Binding-site contacts:
Ligand atom C8 contacts residue GLY1131 of chain 1.B at 3.4 Å.
Ligand atom C7 contacts residue ASN709 of chain 1.B at 2.9 Å.
Ligand atom N2 contacts residue ASN709 of chain 1.B at 2.9 Å (h-bond).
Ligand atom O7 contacts residue ASN709 of chain 1.B at 2.4 Å (h-bond).
Ligand atom C8 contacts residue ASN709 of chain 1.B at 4.2 Å.
Ligand atom C2 contacts residue ASN709 of chain 1.B at 2.5 Å.
Ligand atom C1 contacts residue ASN709 of chain 1.B at 1.4 Å.
Ligand atom C4 contacts residue ASN709 of chain 1.B at 4.2 Å.
Ligand atom O6 contacts residue ASP796 of chain 1.A at 3.2 Å (salt-bridge).
Ligand atom C3 contacts residue ASN709 of chain 1.B at 3.8 Å.
Ligand atom O5 contacts residue ASN709 of chain 1.B at 2.3 Å (h-bond).
Ligand atom C6 contacts residue ASP796 of chain 1.A at 4.3 Å.
Ligand atom O6 contacts residue ASN709 of chain 1.B at 4.0 Å.
Ligand atom O5 contacts residue ASP796 of chain 1.A at 3.5 Å (salt-bridge).
Ligand atom C1 contacts residue ASP796 of chain 1.A at 4.2 Å.
Ligand atom C5 contacts residue ASN709 of chain 1.B at 3.6 Å.
Ligand atom C6 contacts residue ASN709 of chain 1.B at 4.5 Å.

Sequence of chain 1.B:
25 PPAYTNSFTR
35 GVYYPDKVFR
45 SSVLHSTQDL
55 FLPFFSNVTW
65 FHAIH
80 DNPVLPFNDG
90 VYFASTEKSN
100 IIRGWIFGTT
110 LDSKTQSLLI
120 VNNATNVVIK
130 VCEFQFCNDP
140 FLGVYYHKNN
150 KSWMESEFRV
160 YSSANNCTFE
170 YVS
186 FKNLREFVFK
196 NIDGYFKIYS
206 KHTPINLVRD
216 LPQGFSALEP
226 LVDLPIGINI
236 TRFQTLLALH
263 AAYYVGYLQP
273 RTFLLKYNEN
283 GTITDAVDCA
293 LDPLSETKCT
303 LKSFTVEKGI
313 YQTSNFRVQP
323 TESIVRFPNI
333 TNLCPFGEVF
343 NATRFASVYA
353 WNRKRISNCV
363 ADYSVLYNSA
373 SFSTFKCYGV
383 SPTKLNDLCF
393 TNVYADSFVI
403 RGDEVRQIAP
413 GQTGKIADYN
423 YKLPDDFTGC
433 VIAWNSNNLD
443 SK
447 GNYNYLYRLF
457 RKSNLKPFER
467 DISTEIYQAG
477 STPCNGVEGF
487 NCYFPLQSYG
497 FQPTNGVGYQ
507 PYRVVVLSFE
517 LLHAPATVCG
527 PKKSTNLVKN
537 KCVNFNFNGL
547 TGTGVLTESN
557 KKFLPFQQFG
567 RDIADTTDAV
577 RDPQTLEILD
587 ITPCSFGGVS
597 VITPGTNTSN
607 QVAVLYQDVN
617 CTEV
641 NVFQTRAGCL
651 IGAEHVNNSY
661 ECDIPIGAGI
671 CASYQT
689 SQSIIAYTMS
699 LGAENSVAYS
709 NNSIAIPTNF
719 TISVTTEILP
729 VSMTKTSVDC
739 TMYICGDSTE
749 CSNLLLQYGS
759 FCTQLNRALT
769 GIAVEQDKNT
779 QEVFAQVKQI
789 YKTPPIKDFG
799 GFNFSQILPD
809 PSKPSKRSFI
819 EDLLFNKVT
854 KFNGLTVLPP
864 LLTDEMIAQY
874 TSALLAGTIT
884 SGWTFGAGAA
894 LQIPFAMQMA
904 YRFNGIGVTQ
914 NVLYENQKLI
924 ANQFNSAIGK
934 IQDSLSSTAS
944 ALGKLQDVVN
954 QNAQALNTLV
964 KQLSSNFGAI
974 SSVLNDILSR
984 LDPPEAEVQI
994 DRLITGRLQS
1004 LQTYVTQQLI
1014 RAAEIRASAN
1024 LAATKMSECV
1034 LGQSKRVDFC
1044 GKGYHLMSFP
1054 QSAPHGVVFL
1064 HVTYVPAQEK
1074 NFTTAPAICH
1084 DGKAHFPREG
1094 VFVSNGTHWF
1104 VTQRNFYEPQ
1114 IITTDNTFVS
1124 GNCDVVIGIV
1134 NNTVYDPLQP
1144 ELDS

The small molecule below binds the protein below.
Small molecule (SMILES): CC(=O)N[C@@H]1[C@@H](O)[C@H](O)[C@@H](CO)O[C@H]1O

Sequence of chain 1.A:
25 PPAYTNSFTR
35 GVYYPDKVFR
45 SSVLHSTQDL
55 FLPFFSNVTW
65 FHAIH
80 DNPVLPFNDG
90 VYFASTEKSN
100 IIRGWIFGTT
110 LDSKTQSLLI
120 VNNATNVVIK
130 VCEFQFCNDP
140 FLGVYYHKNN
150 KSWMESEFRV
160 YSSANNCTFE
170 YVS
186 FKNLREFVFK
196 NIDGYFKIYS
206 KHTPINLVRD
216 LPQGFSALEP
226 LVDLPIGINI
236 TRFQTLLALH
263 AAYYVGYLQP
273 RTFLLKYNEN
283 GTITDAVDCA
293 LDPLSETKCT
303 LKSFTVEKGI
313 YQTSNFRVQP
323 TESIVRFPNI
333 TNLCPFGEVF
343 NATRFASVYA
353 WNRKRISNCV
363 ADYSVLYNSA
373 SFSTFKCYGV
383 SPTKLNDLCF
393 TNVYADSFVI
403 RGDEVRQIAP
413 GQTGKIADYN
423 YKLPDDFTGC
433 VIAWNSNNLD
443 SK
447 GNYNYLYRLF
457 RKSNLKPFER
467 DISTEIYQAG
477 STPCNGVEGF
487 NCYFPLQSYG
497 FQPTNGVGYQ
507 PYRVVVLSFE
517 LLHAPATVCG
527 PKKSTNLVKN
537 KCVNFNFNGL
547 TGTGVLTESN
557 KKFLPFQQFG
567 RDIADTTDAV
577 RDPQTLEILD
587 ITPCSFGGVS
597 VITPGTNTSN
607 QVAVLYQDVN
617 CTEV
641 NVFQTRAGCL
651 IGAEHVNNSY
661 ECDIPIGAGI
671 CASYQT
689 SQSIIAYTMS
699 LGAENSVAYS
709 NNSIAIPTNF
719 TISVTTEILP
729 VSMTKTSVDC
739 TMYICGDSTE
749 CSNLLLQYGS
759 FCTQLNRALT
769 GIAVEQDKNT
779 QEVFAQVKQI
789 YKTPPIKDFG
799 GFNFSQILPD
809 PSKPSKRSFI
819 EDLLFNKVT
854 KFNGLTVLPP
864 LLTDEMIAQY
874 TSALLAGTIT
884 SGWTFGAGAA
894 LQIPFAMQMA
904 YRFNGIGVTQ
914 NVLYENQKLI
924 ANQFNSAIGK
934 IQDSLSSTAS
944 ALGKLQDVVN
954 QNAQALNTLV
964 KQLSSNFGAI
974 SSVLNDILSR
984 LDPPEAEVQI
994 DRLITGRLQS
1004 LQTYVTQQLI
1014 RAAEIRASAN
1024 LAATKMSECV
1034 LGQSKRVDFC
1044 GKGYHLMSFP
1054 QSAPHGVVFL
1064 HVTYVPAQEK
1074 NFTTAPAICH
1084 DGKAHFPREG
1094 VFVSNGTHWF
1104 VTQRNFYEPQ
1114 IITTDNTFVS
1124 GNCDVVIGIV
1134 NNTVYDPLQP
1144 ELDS